Binding-site contacts:
Ligand atom O7 contacts residue ALA34 of chain 1.B at 3.4 Å (h-bond).
Ligand atom O6 contacts residue ASN59 of chain 1.B at 4.5 Å.
Ligand atom C8 contacts residue SER35 of chain 1.B at 3.6 Å.
Ligand atom C8 contacts residue ASN59 of chain 1.B at 4.2 Å.
Ligand atom C1 contacts residue ASN59 of chain 1.B at 1.4 Å.
Ligand atom O7 contacts residue ARG58 of chain 1.B at 4.2 Å.
Ligand atom C3 contacts residue ASN59 of chain 1.B at 3.8 Å.
Ligand atom O7 contacts residue SER56 of chain 1.B at 3.9 Å.
Ligand atom C7 contacts residue ASN59 of chain 1.B at 3.8 Å.
Ligand atom C4 contacts residue ASN59 of chain 1.B at 4.2 Å.
Ligand atom C8 contacts residue ALA34 of chain 1.B at 3.9 Å (hydrophobic).
Ligand atom O5 contacts residue ASN59 of chain 1.B at 2.3 Å (h-bond).
Ligand atom C2 contacts residue ASN59 of chain 1.B at 2.5 Å.
Ligand atom C5 contacts residue ASN59 of chain 1.B at 3.6 Å.
Ligand atom C7 contacts residue ALA34 of chain 1.B at 3.8 Å (hydrophobic).
Ligand atom C7 contacts residue SER35 of chain 1.B at 4.4 Å.
Ligand atom N2 contacts residue ASN59 of chain 1.B at 2.9 Å (h-bond).

A small-molecule ligand and the protein it binds are described below.
Small molecule (SMILES): CC(=O)N[C@@H]1[C@@H](O)[C@H](O)[C@@H](CO)O[C@H]1O

Sequence of chain 1.B:
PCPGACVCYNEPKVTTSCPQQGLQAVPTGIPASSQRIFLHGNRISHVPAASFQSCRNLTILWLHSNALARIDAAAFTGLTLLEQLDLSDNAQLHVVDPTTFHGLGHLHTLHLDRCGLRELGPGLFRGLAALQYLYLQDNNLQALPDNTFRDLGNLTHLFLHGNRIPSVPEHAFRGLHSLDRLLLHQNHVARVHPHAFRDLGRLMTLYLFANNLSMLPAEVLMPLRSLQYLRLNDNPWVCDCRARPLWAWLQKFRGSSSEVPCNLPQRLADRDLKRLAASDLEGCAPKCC